The protein below binds the small molecule below.
Small molecule (SMILES): C[C@H]1CC(O)N[C@H]2CCCCN(O[Fe@@]34Oc5ccccc5C5=N[C@@H](CO5)C(=O)N[C@@H](CCCCN(O3)C(/C=C\CCCCCCC(=O)O)O4)C(=O)O1)C2=O

Sequence of chain 1.C:
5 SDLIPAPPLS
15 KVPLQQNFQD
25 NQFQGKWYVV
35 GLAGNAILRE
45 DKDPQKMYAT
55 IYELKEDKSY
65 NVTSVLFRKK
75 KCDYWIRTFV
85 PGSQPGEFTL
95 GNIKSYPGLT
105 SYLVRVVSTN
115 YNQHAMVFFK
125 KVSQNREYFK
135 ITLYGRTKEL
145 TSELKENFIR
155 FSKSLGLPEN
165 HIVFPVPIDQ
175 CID

Binding-site contacts:
Ligand atom C6 contacts residue PHE133 of chain 1.C at 3.6 Å (hydrophobic).
Ligand atom C5 contacts residue LYS125 of chain 1.C at 3.7 Å.
Ligand atom C55 contacts residue LYS134 of chain 1.C at 3.8 Å.
Ligand atom C32 contacts residue LEU70 of chain 1.C at 3.5 Å (hydrophobic).
Ligand atom C22 contacts residue ARG72 of chain 1.C at 3.8 Å.
Ligand atom C55 contacts residue TYR52 of chain 1.C at 3.5 Å (hydrophobic).
Ligand atom N35 contacts residue LYS134 of chain 1.C at 3.7 Å.
Ligand atom C54 contacts residue PHE123 of chain 1.C at 3.8 Å (hydrophobic).
Ligand atom O36 contacts residue LYS134 of chain 1.C at 2.7 Å (salt-bridge).
Ligand atom C55 contacts residue THR54 of chain 1.C at 3.4 Å.
Ligand atom C55 contacts residue TYR138 of chain 1.C at 3.2 Å (hydrophobic).
Ligand atom O57 contacts residue LYS134 of chain 1.C at 2.8 Å (salt-bridge).
Ligand atom O44 contacts residue LYS125 of chain 1.C at 2.7 Å (salt-bridge).
Ligand atom O2 contacts residue LYS125 of chain 1.C at 3.7 Å.
Ligand atom C50 contacts residue ARG81 of chain 1.C at 3.6 Å.
Ligand atom C34 contacts residue TYR52 of chain 1.C at 3.6 Å (hydrophobic).
Ligand atom C48 contacts residue ARG81 of chain 1.C at 3.6 Å.
Ligand atom O56 contacts residue THR54 of chain 1.C at 2.8 Å (h-bond).
Ligand atom O2 contacts residue LYS134 of chain 1.C at 3.5 Å (salt-bridge).
Ligand atom C23 contacts residue ARG72 of chain 1.C at 3.7 Å.
Ligand atom C52 contacts residue SER68 of chain 1.C at 3.5 Å.
Ligand atom C5 contacts residue PHE123 of chain 1.C at 3.6 Å (hydrophobic).
Ligand atom C48 contacts residue TRP79 of chain 1.C at 3.6 Å (hydrophobic).
Ligand atom C3 contacts residue LYS125 of chain 1.C at 3.7 Å.
Ligand atom C31 contacts residue TRP79 of chain 1.C at 3.6 Å (hydrophobic).
Ligand atom C4 contacts residue LYS134 of chain 1.C at 3.7 Å.
Ligand atom C8 contacts residue LYS125 of chain 1.C at 3.7 Å.
Ligand atom O56 contacts residue TYR52 of chain 1.C at 3.7 Å.
Ligand atom O56 contacts residue TYR138 of chain 1.C at 2.5 Å (h-bond).
Ligand atom C54 contacts residue TYR138 of chain 1.C at 3.5 Å (hydrophobic).
Ligand atom C49 contacts residue TRP79 of chain 1.C at 3.7 Å (hydrophobic).
Ligand atom N43 contacts residue LYS125 of chain 1.C at 3.2 Å (salt-bridge).
Ligand atom C7 contacts residue TYR132 of chain 1.C at 3.8 Å (hydrophobic).
Ligand atom C3 contacts residue LYS134 of chain 1.C at 3.6 Å.
Ligand atom O57 contacts residue TYR52 of chain 1.C at 2.6 Å (h-bond).
Ligand atom C42 contacts residue LYS125 of chain 1.C at 3.3 Å.
Ligand atom C32 contacts residue TRP79 of chain 1.C at 3.7 Å (hydrophobic).
Ligand atom C53 contacts residue SER68 of chain 1.C at 3.7 Å.
Ligand atom C6 contacts residue TYR132 of chain 1.C at 3.7 Å (hydrophobic).
Ligand atom O28 contacts residue LEU70 of chain 1.C at 3.1 Å.